Sequence of chain 1.C:
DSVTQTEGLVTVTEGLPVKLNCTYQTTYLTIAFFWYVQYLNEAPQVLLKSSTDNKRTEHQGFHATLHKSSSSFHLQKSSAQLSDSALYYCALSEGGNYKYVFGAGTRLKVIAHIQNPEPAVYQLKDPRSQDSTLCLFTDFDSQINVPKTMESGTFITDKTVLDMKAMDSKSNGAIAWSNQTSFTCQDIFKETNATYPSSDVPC

A small-molecule ligand and the protein it binds are described below.
Small molecule (SMILES): CC(=O)N[C@@H]1[C@@H](O)[C@H](O)[C@@H](CO)O[C@H]1O

Binding-site contacts:
Ligand atom C2 contacts residue ASN193 of chain 1.C at 2.4 Å.
Ligand atom C7 contacts residue ALA194 of chain 1.C at 4.5 Å (hydrophobic).
Ligand atom O7 contacts residue ASN193 of chain 1.C at 1.6 Å (h-bond).
Ligand atom O5 contacts residue ASN193 of chain 1.C at 2.6 Å (h-bond).
Ligand atom C4 contacts residue ASN193 of chain 1.C at 3.5 Å.
Ligand atom C6 contacts residue ILE144 of chain 1.C at 4.5 Å (hydrophobic).
Ligand atom C6 contacts residue ASN193 of chain 1.C at 3.2 Å.
Ligand atom O4 contacts residue ASN193 of chain 1.C at 4.0 Å.
Ligand atom C1 contacts residue ASN193 of chain 1.C at 1.5 Å.
Ligand atom C3 contacts residue ASN193 of chain 1.C at 3.5 Å.
Ligand atom C7 contacts residue ASN193 of chain 1.C at 2.0 Å.
Ligand atom C8 contacts residue ALA194 of chain 1.C at 3.6 Å (hydrophobic).
Ligand atom N2 contacts residue ASN193 of chain 1.C at 2.2 Å (h-bond).
Ligand atom C8 contacts residue ASN193 of chain 1.C at 3.3 Å.
Ligand atom C5 contacts residue ASN193 of chain 1.C at 2.7 Å.
Ligand atom O6 contacts residue PRO119 of chain 1.C at 3.4 Å.
Ligand atom O6 contacts residue ASN193 of chain 1.C at 3.0 Å (h-bond).